A protein and the small-molecule ligand that binds it are described below.
Small molecule (SMILES): NC(=O)NC(NC(N)=O)C(=O)[O-]

Sequence of chain 1.G:
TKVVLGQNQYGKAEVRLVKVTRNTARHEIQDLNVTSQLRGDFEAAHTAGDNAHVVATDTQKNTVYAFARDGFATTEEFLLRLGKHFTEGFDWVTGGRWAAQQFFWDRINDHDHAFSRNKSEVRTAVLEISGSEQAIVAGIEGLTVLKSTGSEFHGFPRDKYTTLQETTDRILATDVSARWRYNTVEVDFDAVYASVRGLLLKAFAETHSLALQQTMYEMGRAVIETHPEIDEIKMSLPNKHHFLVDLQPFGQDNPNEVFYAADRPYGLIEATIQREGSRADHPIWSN

Sequence of chain 1.F:
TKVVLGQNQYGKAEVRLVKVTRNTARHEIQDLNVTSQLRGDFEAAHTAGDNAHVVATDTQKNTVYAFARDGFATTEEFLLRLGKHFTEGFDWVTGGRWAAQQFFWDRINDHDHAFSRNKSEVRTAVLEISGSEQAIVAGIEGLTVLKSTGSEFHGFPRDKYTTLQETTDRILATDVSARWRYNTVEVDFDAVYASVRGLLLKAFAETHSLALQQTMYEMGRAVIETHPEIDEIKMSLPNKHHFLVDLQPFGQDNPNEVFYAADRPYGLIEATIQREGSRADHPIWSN

Binding-site contacts:
Ligand atom C1 contacts residue GLN223 of chain 1.G at 3.9 Å.
Ligand atom O7 contacts residue THR67 of chain 1.F at 2.7 Å (h-bond).
Ligand atom O6 contacts residue ASN249 of chain 1.G at 2.8 Å (h-bond).
Ligand atom C8 contacts residue ASN249 of chain 1.G at 3.2 Å.
Ligand atom O10 contacts residue ASP68 of chain 1.F at 3.0 Å (salt-bridge).
Ligand atom N11 contacts residue PHE163 of chain 1.G at 3.6 Å.
Ligand atom C9 contacts residue ASP68 of chain 1.F at 4.0 Å.
Ligand atom C9 contacts residue THR67 of chain 1.F at 3.2 Å.
Ligand atom C1 contacts residue ASN249 of chain 1.G at 4.1 Å.
Ligand atom O10 contacts residue LEU174 of chain 1.G at 3.7 Å.
Ligand atom N4 contacts residue PHE163 of chain 1.G at 4.0 Å.
Ligand atom O2 contacts residue ARG180 of chain 1.G at 3.2 Å (salt-bridge).
Ligand atom C9 contacts residue PHE163 of chain 1.G at 3.7 Å (hydrophobic).
Ligand atom O2 contacts residue PHE163 of chain 1.G at 3.9 Å.
Ligand atom O7 contacts residue HIS251 of chain 1.G at 3.3 Å (h-bond).
Ligand atom O2 contacts residue GLN223 of chain 1.G at 3.5 Å (h-bond).
Ligand atom C1 contacts residue ARG180 of chain 1.G at 3.7 Å.
Ligand atom O7 contacts residue ASN249 of chain 1.G at 3.6 Å.
Ligand atom N12 contacts residue PHE163 of chain 1.G at 3.8 Å.
Ligand atom N4 contacts residue ASN249 of chain 1.G at 3.3 Å (h-bond).
Ligand atom N11 contacts residue THR67 of chain 1.F at 2.7 Å (h-bond).
Ligand atom C5 contacts residue ASN249 of chain 1.G at 3.0 Å.
Ligand atom N4 contacts residue ARG180 of chain 1.G at 3.2 Å (salt-bridge).
Ligand atom C8 contacts residue ARG180 of chain 1.G at 3.7 Å.
Ligand atom O2 contacts residue LEU222 of chain 1.G at 2.9 Å (h-bond).
Ligand atom C5 contacts residue ILE279 of chain 1.G at 4.1 Å (hydrophobic).
Ligand atom O10 contacts residue THR67 of chain 1.F at 3.0 Å (h-bond).
Ligand atom O7 contacts residue GLY277 of chain 1.G at 3.4 Å.
Ligand atom O10 contacts residue ALA66 of chain 1.F at 3.8 Å.
Ligand atom O2 contacts residue ALA221 of chain 1.G at 3.7 Å.
Ligand atom C9 contacts residue ALA66 of chain 1.F at 4.1 Å (hydrophobic).
Ligand atom C5 contacts residue THR67 of chain 1.F at 3.6 Å.
Ligand atom N11 contacts residue ALA66 of chain 1.F at 3.4 Å.
Ligand atom O6 contacts residue ILE279 of chain 1.G at 3.1 Å.
Ligand atom C1 contacts residue PHE163 of chain 1.G at 3.6 Å (hydrophobic).
Ligand atom N3 contacts residue PHE163 of chain 1.G at 3.6 Å.
Ligand atom C1 contacts residue LEU222 of chain 1.G at 4.1 Å (hydrophobic).
Ligand atom N12 contacts residue ARG180 of chain 1.G at 3.8 Å.
Ligand atom N12 contacts residue THR67 of chain 1.F at 3.9 Å.
Ligand atom N3 contacts residue GLN223 of chain 1.G at 3.5 Å (h-bond).